Sequence of chain 1.A:
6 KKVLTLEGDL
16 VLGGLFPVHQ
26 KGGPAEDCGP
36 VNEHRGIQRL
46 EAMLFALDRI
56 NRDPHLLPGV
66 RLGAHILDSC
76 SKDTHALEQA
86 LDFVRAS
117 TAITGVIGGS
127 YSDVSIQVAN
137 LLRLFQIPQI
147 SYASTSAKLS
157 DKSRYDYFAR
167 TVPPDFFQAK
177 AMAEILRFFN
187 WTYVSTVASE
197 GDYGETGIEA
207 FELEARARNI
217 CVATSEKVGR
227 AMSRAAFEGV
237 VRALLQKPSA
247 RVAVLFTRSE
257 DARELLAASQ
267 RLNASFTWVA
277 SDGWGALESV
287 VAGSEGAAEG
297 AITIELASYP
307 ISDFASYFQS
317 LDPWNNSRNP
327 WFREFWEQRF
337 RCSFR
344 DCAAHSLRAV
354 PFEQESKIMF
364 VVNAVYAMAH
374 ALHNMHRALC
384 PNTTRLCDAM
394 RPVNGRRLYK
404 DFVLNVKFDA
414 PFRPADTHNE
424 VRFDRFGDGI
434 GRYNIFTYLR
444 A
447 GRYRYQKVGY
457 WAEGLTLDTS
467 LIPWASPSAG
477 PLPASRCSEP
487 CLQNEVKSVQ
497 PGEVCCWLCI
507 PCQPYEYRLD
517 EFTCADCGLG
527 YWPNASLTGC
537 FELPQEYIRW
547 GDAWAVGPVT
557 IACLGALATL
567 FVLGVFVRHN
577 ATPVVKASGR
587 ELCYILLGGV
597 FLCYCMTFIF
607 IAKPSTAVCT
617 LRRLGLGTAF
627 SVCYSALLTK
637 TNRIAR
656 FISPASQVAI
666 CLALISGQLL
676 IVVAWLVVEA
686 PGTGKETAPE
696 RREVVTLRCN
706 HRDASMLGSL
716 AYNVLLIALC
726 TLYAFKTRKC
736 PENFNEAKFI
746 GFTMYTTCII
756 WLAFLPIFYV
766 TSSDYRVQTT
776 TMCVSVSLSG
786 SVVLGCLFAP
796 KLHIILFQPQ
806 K

Binding-site contacts:
Ligand atom OXT contacts residue SER128 of chain 1.A at 3.2 Å (h-bond).
Ligand atom OXT contacts residue TYR199 of chain 1.A at 3.7 Å.
Ligand atom OE2 contacts residue TYR127 of chain 1.A at 3.6 Å.
Ligand atom CB contacts residue SER126 of chain 1.A at 3.9 Å.
Ligand atom CA contacts residue ALA149 of chain 1.A at 3.4 Å (hydrophobic).
Ligand atom CG contacts residue ASP278 of chain 1.A at 4.2 Å.
Ligand atom CD contacts residue SER126 of chain 1.A at 3.8 Å.
Ligand atom N contacts residue ALA149 of chain 1.A at 2.6 Å (h-bond).
Ligand atom OE2 contacts residue ALA149 of chain 1.A at 4.2 Å.
Ligand atom C contacts residue TYR199 of chain 1.A at 3.5 Å (hydrophobic).
Ligand atom OE1 contacts residue LYS360 of chain 1.A at 3.3 Å (salt-bridge).
Ligand atom CD contacts residue ALA149 of chain 1.A at 3.9 Å (hydrophobic).
Ligand atom CG contacts residue ARG40 of chain 1.A at 3.9 Å.
Ligand atom C contacts residue THR151 of chain 1.A at 3.9 Å.
Ligand atom N contacts residue TYR199 of chain 1.A at 4.2 Å.
Ligand atom OE2 contacts residue ARG44 of chain 1.A at 4.1 Å.
Ligand atom CB contacts residue ALA149 of chain 1.A at 3.5 Å (hydrophobic).
Ligand atom CB contacts residue TYR127 of chain 1.A at 3.8 Å (hydrophobic).
Ligand atom OE1 contacts residue ARG44 of chain 1.A at 3.7 Å.
Ligand atom N contacts residue THR151 of chain 1.A at 3.3 Å (h-bond).
Ligand atom OXT contacts residue TYR127 of chain 1.A at 3.8 Å.
Ligand atom CA contacts residue TYR199 of chain 1.A at 3.8 Å (hydrophobic).
Ligand atom OE1 contacts residue SER126 of chain 1.A at 4.3 Å.
Ligand atom OE2 contacts residue ARG40 of chain 1.A at 3.0 Å (salt-bridge).
Ligand atom C contacts residue ALA149 of chain 1.A at 3.8 Å (hydrophobic).
Ligand atom O contacts residue ALA149 of chain 1.A at 3.6 Å.
Ligand atom OE1 contacts residue ALA149 of chain 1.A at 3.4 Å.
Ligand atom CG contacts residue ALA149 of chain 1.A at 4.0 Å (hydrophobic).
Ligand atom O contacts residue THR151 of chain 1.A at 2.8 Å (h-bond).
Ligand atom OE2 contacts residue SER126 of chain 1.A at 2.9 Å (h-bond).
Ligand atom N contacts residue ASP278 of chain 1.A at 3.3 Å (salt-bridge).
Ligand atom OXT contacts residue SER126 of chain 1.A at 4.3 Å.
Ligand atom O contacts residue SER150 of chain 1.A at 3.7 Å.
Ligand atom O contacts residue TYR199 of chain 1.A at 3.7 Å.
Ligand atom C contacts residue SER126 of chain 1.A at 4.2 Å.
Ligand atom OE1 contacts residue ARG40 of chain 1.A at 3.4 Å (salt-bridge).
Ligand atom CD contacts residue ARG40 of chain 1.A at 3.2 Å.
Ligand atom C contacts residue SER128 of chain 1.A at 3.2 Å.
Ligand atom O contacts residue SER152 of chain 1.A at 3.8 Å.
Ligand atom O contacts residue SER128 of chain 1.A at 2.6 Å (h-bond).

The small molecule below binds the protein below.
Small molecule (SMILES): N[C@@H](CCC(=O)O)C(=O)O